Sequence of chain 1.A:
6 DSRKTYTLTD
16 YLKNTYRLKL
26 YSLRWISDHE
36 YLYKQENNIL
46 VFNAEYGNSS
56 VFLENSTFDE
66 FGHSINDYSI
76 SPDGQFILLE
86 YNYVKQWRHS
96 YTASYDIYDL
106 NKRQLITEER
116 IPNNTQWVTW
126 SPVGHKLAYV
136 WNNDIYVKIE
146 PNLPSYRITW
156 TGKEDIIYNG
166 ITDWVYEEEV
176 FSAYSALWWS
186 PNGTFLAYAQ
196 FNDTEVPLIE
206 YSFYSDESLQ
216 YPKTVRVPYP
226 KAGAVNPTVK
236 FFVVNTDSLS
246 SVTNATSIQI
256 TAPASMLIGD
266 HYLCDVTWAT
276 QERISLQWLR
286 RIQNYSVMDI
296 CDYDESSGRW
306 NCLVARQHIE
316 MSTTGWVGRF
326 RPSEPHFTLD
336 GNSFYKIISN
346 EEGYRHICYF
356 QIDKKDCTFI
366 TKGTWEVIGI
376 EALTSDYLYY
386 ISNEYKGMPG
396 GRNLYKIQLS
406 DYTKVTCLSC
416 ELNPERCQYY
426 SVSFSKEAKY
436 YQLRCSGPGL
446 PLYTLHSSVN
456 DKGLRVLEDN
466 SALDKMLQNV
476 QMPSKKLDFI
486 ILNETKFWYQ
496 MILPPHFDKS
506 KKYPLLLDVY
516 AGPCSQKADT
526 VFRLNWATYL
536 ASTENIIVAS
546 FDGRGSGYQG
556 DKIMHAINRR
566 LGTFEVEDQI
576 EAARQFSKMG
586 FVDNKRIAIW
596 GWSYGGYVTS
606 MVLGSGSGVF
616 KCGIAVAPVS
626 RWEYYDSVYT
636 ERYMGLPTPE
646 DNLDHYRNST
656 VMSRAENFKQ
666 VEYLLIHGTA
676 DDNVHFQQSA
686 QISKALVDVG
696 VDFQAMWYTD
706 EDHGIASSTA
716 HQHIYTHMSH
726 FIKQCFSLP

A small-molecule ligand and the protein it binds are described below.
Small molecule (SMILES): CC(=O)N[C@H]1CO[C@H](CO[C@H]2O[C@@H](C)[C@@H](O)[C@@H](O)[C@@H]2O)[C@@H](O)[C@@H]1O

Binding-site contacts:
Ligand atom C8 contacts residue ASN53 of chain 1.A at 3.9 Å.
Ligand atom C2 contacts residue ASN53 of chain 1.A at 2.5 Å.
Ligand atom O5 contacts residue TYR51 of chain 1.A at 4.5 Å.
Ligand atom C8 contacts residue VAL46 of chain 1.A at 3.5 Å (hydrophobic).
Ligand atom O7 contacts residue SER55 of chain 1.A at 2.7 Å (h-bond).
Ligand atom C5 contacts residue ASN53 of chain 1.A at 3.6 Å.
Ligand atom N2 contacts residue ASN53 of chain 1.A at 3.0 Å (h-bond).
Ligand atom O5 contacts residue ASN53 of chain 1.A at 2.3 Å (h-bond).
Ligand atom C7 contacts residue SER55 of chain 1.A at 3.5 Å.
Ligand atom C8 contacts residue SER54 of chain 1.A at 3.8 Å.
Ligand atom C3 contacts residue ASN53 of chain 1.A at 3.9 Å.
Ligand atom O3 contacts residue TYR51 of chain 1.A at 4.2 Å.
Ligand atom C7 contacts residue ASN53 of chain 1.A at 3.4 Å.
Ligand atom C8 contacts residue SER55 of chain 1.A at 3.7 Å.
Ligand atom C2 contacts residue TYR51 of chain 1.A at 4.2 Å (hydrophobic).
Ligand atom C8 contacts residue GLU35 of chain 1.A at 4.4 Å.
Ligand atom C1 contacts residue ASN53 of chain 1.A at 1.4 Å.
Ligand atom C8 contacts residue ASN48 of chain 1.A at 4.2 Å.
Ligand atom C7 contacts residue SER54 of chain 1.A at 4.0 Å.
Ligand atom O7 contacts residue SER54 of chain 1.A at 3.1 Å (h-bond).
Ligand atom C1 contacts residue ASN48 of chain 1.A at 4.4 Å.
Ligand atom O4 contacts residue TYR51 of chain 1.A at 3.6 Å.
Ligand atom C4 contacts residue ASN53 of chain 1.A at 4.3 Å.
Ligand atom N2 contacts residue ASN48 of chain 1.A at 4.3 Å.
Ligand atom O7 contacts residue ASN53 of chain 1.A at 3.3 Å (h-bond).